Binding-site contacts:
Ligand atom O7 contacts residue ASN404 of chain 1.A at 4.0 Å.
Ligand atom C5 contacts residue ASN407 of chain 1.A at 3.7 Å.
Ligand atom C6 contacts residue ASN407 of chain 1.A at 4.4 Å.
Ligand atom C8 contacts residue ASN404 of chain 1.A at 4.2 Å.
Ligand atom C8 contacts residue GLY403 of chain 1.A at 3.9 Å.
Ligand atom O7 contacts residue ASN407 of chain 1.A at 3.9 Å.
Ligand atom C2 contacts residue ASN407 of chain 1.A at 2.5 Å.
Ligand atom N2 contacts residue GLY403 of chain 1.A at 4.4 Å.
Ligand atom C3 contacts residue ASN407 of chain 1.A at 3.8 Å.
Ligand atom O5 contacts residue ASN407 of chain 1.A at 2.4 Å (h-bond).
Ligand atom N2 contacts residue ASN407 of chain 1.A at 3.0 Å (h-bond).
Ligand atom O6 contacts residue ASN407 of chain 1.A at 4.3 Å.
Ligand atom C7 contacts residue GLY403 of chain 1.A at 4.4 Å.
Ligand atom C7 contacts residue LYS400 of chain 1.A at 4.3 Å.
Ligand atom C8 contacts residue VAL398 of chain 1.A at 4.4 Å (hydrophobic).
Ligand atom C4 contacts residue ASN407 of chain 1.A at 4.2 Å.
Ligand atom O7 contacts residue LYS400 of chain 1.A at 4.0 Å.
Ligand atom C7 contacts residue ASN407 of chain 1.A at 3.6 Å.
Ligand atom C1 contacts residue ASN407 of chain 1.A at 1.4 Å.
Ligand atom C8 contacts residue LYS400 of chain 1.A at 3.7 Å.

Sequence of chain 1.A:
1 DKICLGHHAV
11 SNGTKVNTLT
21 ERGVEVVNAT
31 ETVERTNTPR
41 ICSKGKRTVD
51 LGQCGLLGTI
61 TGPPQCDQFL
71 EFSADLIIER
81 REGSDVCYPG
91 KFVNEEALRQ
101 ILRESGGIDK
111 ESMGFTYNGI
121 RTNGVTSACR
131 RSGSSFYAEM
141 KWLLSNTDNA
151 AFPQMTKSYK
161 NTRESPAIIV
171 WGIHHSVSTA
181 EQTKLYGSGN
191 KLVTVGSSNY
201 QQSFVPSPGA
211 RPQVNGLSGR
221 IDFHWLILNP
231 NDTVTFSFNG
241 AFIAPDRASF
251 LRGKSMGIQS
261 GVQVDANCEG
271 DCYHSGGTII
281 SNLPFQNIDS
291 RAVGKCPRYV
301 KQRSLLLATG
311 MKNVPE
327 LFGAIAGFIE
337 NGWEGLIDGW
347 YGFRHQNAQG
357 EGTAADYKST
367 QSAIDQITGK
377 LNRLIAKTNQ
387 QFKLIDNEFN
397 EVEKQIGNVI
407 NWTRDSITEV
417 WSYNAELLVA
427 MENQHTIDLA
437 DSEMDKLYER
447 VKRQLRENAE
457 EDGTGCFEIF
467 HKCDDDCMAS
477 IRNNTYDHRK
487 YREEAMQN

This protein binds this small molecule.
Small molecule (SMILES): CC(=O)N[C@@H]1[C@@H](O)[C@H](O)[C@@H](CO)O[C@H]1O